Binding-site contacts:
Ligand atom O6 contacts residue GLN26 of chain 1.B at 4.0 Å.
Ligand atom C2 contacts residue ASN23 of chain 1.B at 2.5 Å.
Ligand atom O6 contacts residue ASN23 of chain 1.B at 4.2 Å.
Ligand atom C1 contacts residue ASN23 of chain 1.B at 1.4 Å.
Ligand atom C5 contacts residue ASN23 of chain 1.B at 3.6 Å.
Ligand atom O7 contacts residue ASN23 of chain 1.B at 3.6 Å (h-bond).
Ligand atom C7 contacts residue ASN23 of chain 1.B at 3.4 Å.
Ligand atom O5 contacts residue GLN26 of chain 1.B at 4.1 Å.
Ligand atom C4 contacts residue ASN23 of chain 1.B at 4.3 Å.
Ligand atom O5 contacts residue ASN23 of chain 1.B at 2.4 Å (h-bond).
Ligand atom N2 contacts residue ASN23 of chain 1.B at 2.9 Å (h-bond).
Ligand atom C3 contacts residue ASN23 of chain 1.B at 3.8 Å.

Sequence of chain 1.B:
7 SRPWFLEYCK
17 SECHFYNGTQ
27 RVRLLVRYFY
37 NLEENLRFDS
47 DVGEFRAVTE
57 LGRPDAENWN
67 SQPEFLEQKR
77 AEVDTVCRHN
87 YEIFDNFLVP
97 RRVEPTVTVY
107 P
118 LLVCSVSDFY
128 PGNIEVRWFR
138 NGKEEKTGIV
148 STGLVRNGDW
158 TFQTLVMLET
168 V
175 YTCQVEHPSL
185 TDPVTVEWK

The small molecule below binds the protein below.
Small molecule (SMILES): CC(=O)N[C@@H]1[C@@H](O)[C@H](O)[C@@H](CO)O[C@H]1O